Binding-site contacts:
Ligand atom C1 contacts residue VAL111 of chain 1.C at 3.4 Å (hydrophobic).
Ligand atom C23 contacts residue VAL48 of chain 1.C at 3.7 Å (hydrophobic).
Ligand atom C13 contacts residue MET40 of chain 1.C at 3.6 Å (hydrophobic).
Ligand atom C1 contacts residue ALA59 of chain 1.C at 3.4 Å (hydrophobic).
Ligand atom C23 contacts residue TYR110 of chain 1.C at 3.6 Å (hydrophobic).
Ligand atom C3 contacts residue MET40 of chain 1.C at 3.6 Å (hydrophobic).
Ligand atom O32 contacts residue TYR110 of chain 1.C at 3.7 Å.
Ligand atom C14 contacts residue ILE33 of chain 1.C at 3.5 Å (hydrophobic).
Ligand atom C4 contacts residue GLY116 of chain 1.C at 3.5 Å.
Ligand atom C12 contacts residue GLY41 of chain 1.C at 3.8 Å.
Ligand atom C20 contacts residue SER117 of chain 1.C at 3.8 Å.
Ligand atom C4 contacts residue MET113 of chain 1.C at 3.0 Å (hydrophobic).
Ligand atom C17 contacts residue ARG121 of chain 1.C at 3.8 Å.
Ligand atom C15 contacts residue ARG121 of chain 1.C at 3.8 Å.
Ligand atom C10 contacts residue MET113 of chain 1.C at 3.6 Å (hydrophobic).
Ligand atom C7 contacts residue MET40 of chain 1.C at 3.7 Å (hydrophobic).
Ligand atom C7 contacts residue GLY116 of chain 1.C at 3.7 Å.
Ligand atom C7 contacts residue MET113 of chain 1.C at 3.1 Å (hydrophobic).
Ligand atom C22 contacts residue ASP177 of chain 1.C at 3.5 Å.
Ligand atom N25 contacts residue LEU166 of chain 1.C at 3.4 Å.
Ligand atom N30 contacts residue TYR112 of chain 1.C at 3.4 Å.
Ligand atom N30 contacts residue MET113 of chain 1.C at 2.7 Å (h-bond).
Ligand atom C13 contacts residue GLY41 of chain 1.C at 3.6 Å.
Ligand atom C2 contacts residue TYR110 of chain 1.C at 3.5 Å (hydrophobic).
Ligand atom N26 contacts residue MET113 of chain 1.C at 3.0 Å (h-bond).
Ligand atom C4 contacts residue TYR112 of chain 1.C at 3.6 Å (hydrophobic).
Ligand atom C5 contacts residue LEU166 of chain 1.C at 3.7 Å (hydrophobic).
Ligand atom N31 contacts residue TYR110 of chain 1.C at 3.8 Å.
Ligand atom C15 contacts residue GLY116 of chain 1.C at 3.7 Å.
Ligand atom C22 contacts residue TYR110 of chain 1.C at 3.7 Å (hydrophobic).
Ligand atom N26 contacts residue ALA59 of chain 1.C at 3.8 Å.
Ligand atom C15 contacts residue ASN115 of chain 1.C at 3.8 Å.
Ligand atom C6 contacts residue LEU166 of chain 1.C at 3.5 Å (hydrophobic).
Ligand atom C1 contacts residue LEU166 of chain 1.C at 3.7 Å (hydrophobic).
Ligand atom C7 contacts residue TYR112 of chain 1.C at 3.7 Å (hydrophobic).
Ligand atom C8 contacts residue LEU166 of chain 1.C at 3.4 Å (hydrophobic).
Ligand atom O32 contacts residue SER176 of chain 1.C at 3.3 Å.
Ligand atom C5 contacts residue ALA59 of chain 1.C at 3.5 Å (hydrophobic).
Ligand atom C15 contacts residue PRO114 of chain 1.C at 3.3 Å (hydrophobic).
Ligand atom C2 contacts residue LEU166 of chain 1.C at 3.6 Å (hydrophobic).

Sequence of chain 1.C:
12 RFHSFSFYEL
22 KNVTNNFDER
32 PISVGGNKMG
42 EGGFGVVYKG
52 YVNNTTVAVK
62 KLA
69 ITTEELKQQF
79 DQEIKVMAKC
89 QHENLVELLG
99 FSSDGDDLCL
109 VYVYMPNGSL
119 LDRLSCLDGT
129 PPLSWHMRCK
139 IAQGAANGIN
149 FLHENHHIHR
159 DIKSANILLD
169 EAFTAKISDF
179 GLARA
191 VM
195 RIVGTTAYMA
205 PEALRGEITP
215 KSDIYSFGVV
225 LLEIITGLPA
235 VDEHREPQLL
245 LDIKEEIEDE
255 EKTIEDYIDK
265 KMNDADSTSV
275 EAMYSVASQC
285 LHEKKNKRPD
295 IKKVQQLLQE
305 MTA

The protein below binds the small molecule below.
Small molecule (SMILES): CN1CCC(n2cc(Nc3nc(OC4(C)CC4)c4nc(C(=O)N(C)C)ccc4n3)cn2)CC1